This protein binds this small molecule.
Small molecule (SMILES): CC(=O)N[C@H]1[C@H](O[C@H]2[C@H](O)[C@@H](NC(C)=O)CO[C@@H]2CO)O[C@H](CO)[C@@H](O)[C@@H]1O

Binding-site contacts:
Ligand atom C1 contacts residue ASN1134 of chain 12.C at 1.4 Å.
Ligand atom C2 contacts residue ASN1134 of chain 12.C at 2.5 Å.
Ligand atom C6 contacts residue SER943 of chain 12.C at 4.4 Å.
Ligand atom C2 contacts residue SER943 of chain 12.C at 4.5 Å.
Ligand atom N2 contacts residue GLU941 of chain 12.C at 3.6 Å.
Ligand atom O3 contacts residue SER943 of chain 12.C at 3.9 Å.
Ligand atom C8 contacts residue SER1133 of chain 12.C at 4.4 Å.
Ligand atom N2 contacts residue HIS1132 of chain 12.C at 3.9 Å.
Ligand atom C7 contacts residue GLU941 of chain 12.C at 3.7 Å.
Ligand atom N2 contacts residue ASN1134 of chain 12.C at 2.9 Å (h-bond).
Ligand atom O7 contacts residue SER943 of chain 12.C at 3.5 Å.
Ligand atom C7 contacts residue ASN1134 of chain 12.C at 4.0 Å.
Ligand atom C8 contacts residue HIS1132 of chain 12.C at 3.3 Å.
Ligand atom C1 contacts residue SER943 of chain 12.C at 4.5 Å.
Ligand atom C2 contacts residue GLU941 of chain 12.C at 4.3 Å.
Ligand atom C8 contacts residue GLU941 of chain 12.C at 3.8 Å.
Ligand atom C4 contacts residue SER943 of chain 12.C at 4.1 Å.
Ligand atom O7 contacts residue GLU941 of chain 12.C at 4.2 Å.
Ligand atom C7 contacts residue HIS1132 of chain 12.C at 4.1 Å.
Ligand atom C5 contacts residue SER943 of chain 12.C at 4.4 Å.
Ligand atom O6 contacts residue SER943 of chain 12.C at 4.2 Å.
Ligand atom C5 contacts residue ASN1134 of chain 12.C at 3.7 Å.
Ligand atom O5 contacts residue ASN1134 of chain 12.C at 2.4 Å (h-bond).
Ligand atom C3 contacts residue ASN1134 of chain 12.C at 3.8 Å.
Ligand atom C4 contacts residue ASN1134 of chain 12.C at 4.2 Å.

Sequence of chain 12.C:
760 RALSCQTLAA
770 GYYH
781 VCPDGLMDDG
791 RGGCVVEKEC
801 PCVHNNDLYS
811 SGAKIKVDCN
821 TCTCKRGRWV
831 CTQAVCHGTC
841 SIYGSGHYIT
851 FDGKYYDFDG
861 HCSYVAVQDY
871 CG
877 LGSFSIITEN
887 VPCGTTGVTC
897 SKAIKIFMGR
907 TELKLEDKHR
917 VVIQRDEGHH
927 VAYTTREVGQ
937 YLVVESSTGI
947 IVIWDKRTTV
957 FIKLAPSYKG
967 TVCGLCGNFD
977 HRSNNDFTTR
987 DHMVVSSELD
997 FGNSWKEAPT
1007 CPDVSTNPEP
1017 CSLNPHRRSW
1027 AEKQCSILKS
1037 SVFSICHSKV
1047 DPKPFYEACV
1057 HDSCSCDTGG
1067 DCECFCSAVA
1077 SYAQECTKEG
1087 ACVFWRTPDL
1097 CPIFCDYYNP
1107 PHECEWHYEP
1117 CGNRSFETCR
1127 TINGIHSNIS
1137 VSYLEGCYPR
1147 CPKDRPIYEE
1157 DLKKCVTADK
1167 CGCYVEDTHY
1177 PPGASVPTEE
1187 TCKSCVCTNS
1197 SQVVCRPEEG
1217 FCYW